Binding-site contacts:
Ligand atom C1 contacts residue ASN107 of chain 1.A at 1.4 Å.
Ligand atom C1 contacts residue VAL266 of chain 1.A at 4.3 Å (hydrophobic).
Ligand atom N2 contacts residue HIS124 of chain 1.A at 4.3 Å.
Ligand atom C3 contacts residue ASN107 of chain 1.A at 3.8 Å.
Ligand atom O5 contacts residue ASN107 of chain 1.A at 2.4 Å (h-bond).
Ligand atom C8 contacts residue LEU126 of chain 1.A at 4.3 Å (hydrophobic).
Ligand atom O3 contacts residue VAL266 of chain 1.A at 4.2 Å.
Ligand atom C7 contacts residue VAL266 of chain 1.A at 4.2 Å (hydrophobic).
Ligand atom O7 contacts residue HIS124 of chain 1.A at 3.2 Å.
Ligand atom C5 contacts residue ASN107 of chain 1.A at 3.7 Å.
Ligand atom C7 contacts residue HIS124 of chain 1.A at 3.8 Å.
Ligand atom N2 contacts residue ASN107 of chain 1.A at 3.0 Å (h-bond).
Ligand atom C2 contacts residue VAL266 of chain 1.A at 4.2 Å (hydrophobic).
Ligand atom C8 contacts residue VAL266 of chain 1.A at 4.2 Å (hydrophobic).
Ligand atom C2 contacts residue LYS100 of chain 1.A at 4.3 Å.
Ligand atom C3 contacts residue VAL266 of chain 1.A at 3.9 Å (hydrophobic).
Ligand atom C4 contacts residue ASN107 of chain 1.A at 4.2 Å.
Ligand atom C8 contacts residue ILE267 of chain 1.A at 3.6 Å (hydrophobic).
Ligand atom N2 contacts residue VAL266 of chain 1.A at 3.4 Å.
Ligand atom C8 contacts residue MET99 of chain 1.A at 4.1 Å (hydrophobic).
Ligand atom O7 contacts residue LYS100 of chain 1.A at 3.3 Å.
Ligand atom C7 contacts residue ASN107 of chain 1.A at 4.0 Å.
Ligand atom C7 contacts residue LYS100 of chain 1.A at 4.2 Å.
Ligand atom O5 contacts residue LYS100 of chain 1.A at 4.3 Å.
Ligand atom C2 contacts residue ASN107 of chain 1.A at 2.5 Å.
Ligand atom O6 contacts residue LYS100 of chain 1.A at 4.4 Å.

Sequence of chain 1.A:
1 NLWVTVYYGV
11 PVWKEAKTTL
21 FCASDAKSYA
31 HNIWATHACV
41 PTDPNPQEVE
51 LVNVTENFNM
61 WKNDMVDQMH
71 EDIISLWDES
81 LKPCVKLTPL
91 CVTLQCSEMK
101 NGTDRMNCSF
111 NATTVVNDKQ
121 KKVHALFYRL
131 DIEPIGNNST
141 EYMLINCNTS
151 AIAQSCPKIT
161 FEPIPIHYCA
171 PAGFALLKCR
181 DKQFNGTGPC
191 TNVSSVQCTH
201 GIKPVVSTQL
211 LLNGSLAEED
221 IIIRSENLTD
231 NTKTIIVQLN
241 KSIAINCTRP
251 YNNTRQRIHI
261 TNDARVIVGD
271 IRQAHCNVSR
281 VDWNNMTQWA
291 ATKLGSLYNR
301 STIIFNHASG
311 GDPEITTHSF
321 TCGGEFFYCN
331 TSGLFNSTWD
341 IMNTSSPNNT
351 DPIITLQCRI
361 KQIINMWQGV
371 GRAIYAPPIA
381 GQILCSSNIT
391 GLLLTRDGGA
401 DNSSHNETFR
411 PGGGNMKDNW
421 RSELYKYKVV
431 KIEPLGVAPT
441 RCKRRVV

This protein binds this small molecule.
Small molecule (SMILES): CC(=O)N[C@H]1[C@H](O[C@H]2[C@H](O)[C@@H](NC(C)=O)CO[C@@H]2CO)O[C@H](CO)[C@@H](O[C@@H]2O[C@H](CO)[C@@H](O)[C@H](O)[C@@H]2O)[C@@H]1O